Sequence of chain 1.D:
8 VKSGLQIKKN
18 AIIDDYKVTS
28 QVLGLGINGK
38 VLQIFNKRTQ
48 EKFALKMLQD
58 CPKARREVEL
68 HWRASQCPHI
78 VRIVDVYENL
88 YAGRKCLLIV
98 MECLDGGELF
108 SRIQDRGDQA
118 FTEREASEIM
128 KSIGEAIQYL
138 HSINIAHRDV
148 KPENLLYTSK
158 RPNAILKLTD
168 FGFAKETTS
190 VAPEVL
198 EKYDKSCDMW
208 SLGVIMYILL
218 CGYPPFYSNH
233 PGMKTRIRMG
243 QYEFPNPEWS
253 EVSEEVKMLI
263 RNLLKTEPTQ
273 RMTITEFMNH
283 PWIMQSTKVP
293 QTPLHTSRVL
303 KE

A protein and the small-molecule ligand that binds it are described below.
Small molecule (SMILES): CCOc1ccc(Nc2c(C)c(N[C@H]3CCCNC3)nc3ccnn23)cc1

Binding-site contacts:
Ligand atom N7 contacts residue GLU99 of chain 1.D at 3.7 Å.
Ligand atom C11 contacts residue VAL78 of chain 1.D at 3.7 Å (hydrophobic).
Ligand atom C11 contacts residue LEU101 of chain 1.D at 3.5 Å (hydrophobic).
Ligand atom N6 contacts residue LEU153 of chain 1.D at 3.6 Å.
Ligand atom C23 contacts residue ASN151 of chain 1.D at 3.6 Å.
Ligand atom N2 contacts residue LEU153 of chain 1.D at 3.6 Å.
Ligand atom N12 contacts residue ASP167 of chain 1.D at 2.8 Å (salt-bridge).
Ligand atom N12 contacts residue GLU150 of chain 1.D at 2.8 Å (salt-bridge).
Ligand atom C26 contacts residue ASP167 of chain 1.D at 3.8 Å.
Ligand atom N12 contacts residue ASN151 of chain 1.D at 3.1 Å (h-bond).
Ligand atom C23 contacts residue ASP167 of chain 1.D at 3.7 Å.
Ligand atom C11 contacts residue GLU99 of chain 1.D at 3.2 Å.
Ligand atom C15 contacts residue VAL38 of chain 1.D at 3.6 Å (hydrophobic).
Ligand atom C24 contacts residue GLN40 of chain 1.D at 3.1 Å.
Ligand atom C13 contacts residue LEU101 of chain 1.D at 3.9 Å (hydrophobic).
Ligand atom N12 contacts residue THR166 of chain 1.D at 3.9 Å.
Ligand atom C4 contacts residue LEU153 of chain 1.D at 3.5 Å (hydrophobic).
Ligand atom C1 contacts residue LEU101 of chain 1.D at 3.8 Å (hydrophobic).
Ligand atom C27 contacts residue GLN40 of chain 1.D at 3.6 Å.
Ligand atom C22 contacts residue ASP167 of chain 1.D at 3.7 Å.
Ligand atom C3 contacts residue VAL38 of chain 1.D at 3.9 Å (hydrophobic).
Ligand atom N6 contacts residue VAL38 of chain 1.D at 3.5 Å.
Ligand atom C5 contacts residue VAL38 of chain 1.D at 3.8 Å (hydrophobic).
Ligand atom N10 contacts residue VAL38 of chain 1.D at 3.6 Å.
Ligand atom C5 contacts residue LEU153 of chain 1.D at 3.6 Å (hydrophobic).
Ligand atom C22 contacts residue GLU150 of chain 1.D at 3.4 Å.
Ligand atom C11 contacts residue ALA51 of chain 1.D at 3.7 Å (hydrophobic).
Ligand atom C25 contacts residue VAL38 of chain 1.D at 3.5 Å (hydrophobic).
Ligand atom N9 contacts residue LEU101 of chain 1.D at 3.2 Å (h-bond).
Ligand atom C8 contacts residue MET98 of chain 1.D at 3.6 Å (hydrophobic).
Ligand atom C23 contacts residue GLU150 of chain 1.D at 3.4 Å.
Ligand atom N7 contacts residue ALA51 of chain 1.D at 3.5 Å.
Ligand atom N7 contacts residue LEU101 of chain 1.D at 3.1 Å (h-bond).
Ligand atom C17 contacts residue ASP102 of chain 1.D at 3.8 Å.
Ligand atom C4 contacts residue VAL38 of chain 1.D at 3.6 Å (hydrophobic).
Ligand atom C3 contacts residue LEU153 of chain 1.D at 3.5 Å (hydrophobic).
Ligand atom C1 contacts residue LEU153 of chain 1.D at 3.5 Å (hydrophobic).
Ligand atom O21 contacts residue GLN40 of chain 1.D at 3.8 Å.
Ligand atom C17 contacts residue LEU101 of chain 1.D at 3.8 Å (hydrophobic).
Ligand atom C17 contacts residue CYS100 of chain 1.D at 3.1 Å (hydrophobic).